Binding-site contacts:
Ligand atom C4 contacts residue TYR72 of chain 9.A at 3.7 Å (hydrophobic).
Ligand atom N5 contacts residue TYR72 of chain 9.A at 2.9 Å (h-bond).
Ligand atom C6 contacts residue THR94 of chain 9.A at 3.9 Å.
Ligand atom C10 contacts residue TYR72 of chain 9.A at 3.8 Å (hydrophobic).
Ligand atom O8 contacts residue ARG77 of chain 9.A at 3.3 Å (salt-bridge).
Ligand atom C4 contacts residue ARG77 of chain 9.A at 4.3 Å.
Ligand atom C6 contacts residue TYR72 of chain 9.A at 3.9 Å (hydrophobic).
Ligand atom O4 contacts residue GLY78 of chain 9.A at 3.3 Å.
Ligand atom C5 contacts residue TYR72 of chain 9.A at 3.7 Å (hydrophobic).
Ligand atom O10 contacts residue ASN293 of chain 9.A at 4.3 Å.
Ligand atom O3 contacts residue GLY78 of chain 9.A at 3.6 Å.
Ligand atom C1 contacts residue ARG77 of chain 9.A at 3.5 Å.
Ligand atom O4 contacts residue THR291 of chain 9.A at 3.5 Å.
Ligand atom C4 contacts residue HIS298 of chain 9.A at 3.6 Å.
Ligand atom C2 contacts residue GLY78 of chain 9.A at 4.1 Å.
Ligand atom O4 contacts residue HIS298 of chain 9.A at 2.7 Å (h-bond).
Ligand atom C3 contacts residue GLY78 of chain 9.A at 4.2 Å.
Ligand atom C3 contacts residue GLY78 of chain 9.A at 3.7 Å.
Ligand atom O4 contacts residue VAL296 of chain 9.A at 3.7 Å.
Ligand atom C5 contacts residue ASN93 of chain 9.A at 3.6 Å.
Ligand atom O1A contacts residue GLY78 of chain 9.A at 3.4 Å (h-bond).
Ligand atom O1B contacts residue ARG77 of chain 9.A at 3.0 Å (salt-bridge).
Ligand atom O1B contacts residue TYR72 of chain 9.A at 4.1 Å.
Ligand atom C11 contacts residue TYR72 of chain 9.A at 3.9 Å (hydrophobic).
Ligand atom O1A contacts residue TYR72 of chain 9.A at 3.7 Å.
Ligand atom O4 contacts residue TYR72 of chain 9.A at 4.2 Å.
Ligand atom C1 contacts residue GLY78 of chain 9.A at 4.2 Å.
Ligand atom C1 contacts residue TYR72 of chain 9.A at 4.1 Å (hydrophobic).
Ligand atom C6 contacts residue ASN93 of chain 9.A at 3.1 Å.
Ligand atom C4 contacts residue GLY78 of chain 9.A at 3.6 Å.
Ligand atom C3 contacts residue HIS298 of chain 9.A at 4.1 Å.
Ligand atom C4 contacts residue VAL296 of chain 9.A at 4.2 Å (hydrophobic).
Ligand atom O4 contacts residue ILE79 of chain 9.A at 3.7 Å.
Ligand atom O4 contacts residue ASN80 of chain 9.A at 4.1 Å.
Ligand atom O8 contacts residue TYR72 of chain 9.A at 3.9 Å.
Ligand atom C11 contacts residue ASP85 of chain 9.B at 3.5 Å.
Ligand atom C3 contacts residue VAL296 of chain 9.A at 3.4 Å (hydrophobic).
Ligand atom O6 contacts residue ASN93 of chain 9.A at 2.9 Å (h-bond).
Ligand atom O1A contacts residue ARG77 of chain 9.A at 3.1 Å.
Ligand atom C3 contacts residue ARG77 of chain 9.A at 3.8 Å.

Sequence of chain 9.B:
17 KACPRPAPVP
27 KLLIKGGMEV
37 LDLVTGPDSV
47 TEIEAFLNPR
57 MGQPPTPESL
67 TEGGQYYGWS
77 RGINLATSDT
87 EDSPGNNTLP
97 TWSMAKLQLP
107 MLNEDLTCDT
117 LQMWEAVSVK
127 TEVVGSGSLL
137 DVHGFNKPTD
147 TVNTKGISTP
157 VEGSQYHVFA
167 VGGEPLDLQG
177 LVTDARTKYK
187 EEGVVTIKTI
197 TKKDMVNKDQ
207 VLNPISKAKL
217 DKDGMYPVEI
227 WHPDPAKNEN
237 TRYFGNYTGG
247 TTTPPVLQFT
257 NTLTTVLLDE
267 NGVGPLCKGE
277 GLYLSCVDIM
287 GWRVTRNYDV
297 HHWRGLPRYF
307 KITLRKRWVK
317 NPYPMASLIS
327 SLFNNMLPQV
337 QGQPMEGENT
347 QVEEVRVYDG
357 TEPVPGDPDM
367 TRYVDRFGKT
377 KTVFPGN

A protein and the small-molecule ligand that binds it are described below.
Small molecule (SMILES): CC(=O)N[C@H]1[C@H]([C@H](O)[C@H](O)CO)O[C@@](O[C@H]2[C@@H](O)[C@@H](CO)O[C@@H](O[C@H]3[C@H](O)[C@@H](O)[C@H](O)O[C@@H]3CO)[C@@H]2O)(C(=O)O)C[C@@H]1O

Sequence of chain 9.A:
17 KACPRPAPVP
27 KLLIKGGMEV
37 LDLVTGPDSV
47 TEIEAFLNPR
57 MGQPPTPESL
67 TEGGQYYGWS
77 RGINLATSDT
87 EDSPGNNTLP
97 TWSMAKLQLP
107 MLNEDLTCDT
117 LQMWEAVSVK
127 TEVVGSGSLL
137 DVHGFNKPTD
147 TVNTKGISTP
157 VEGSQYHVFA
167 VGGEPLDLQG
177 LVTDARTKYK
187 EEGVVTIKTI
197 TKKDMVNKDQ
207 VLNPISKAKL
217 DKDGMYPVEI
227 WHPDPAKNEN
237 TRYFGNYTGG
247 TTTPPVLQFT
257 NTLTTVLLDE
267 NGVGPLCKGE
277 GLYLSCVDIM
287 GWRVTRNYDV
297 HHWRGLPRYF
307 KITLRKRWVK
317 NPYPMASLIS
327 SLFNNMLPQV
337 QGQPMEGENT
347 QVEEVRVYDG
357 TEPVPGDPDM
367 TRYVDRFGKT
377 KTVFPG